Sequence of chain 1.A:
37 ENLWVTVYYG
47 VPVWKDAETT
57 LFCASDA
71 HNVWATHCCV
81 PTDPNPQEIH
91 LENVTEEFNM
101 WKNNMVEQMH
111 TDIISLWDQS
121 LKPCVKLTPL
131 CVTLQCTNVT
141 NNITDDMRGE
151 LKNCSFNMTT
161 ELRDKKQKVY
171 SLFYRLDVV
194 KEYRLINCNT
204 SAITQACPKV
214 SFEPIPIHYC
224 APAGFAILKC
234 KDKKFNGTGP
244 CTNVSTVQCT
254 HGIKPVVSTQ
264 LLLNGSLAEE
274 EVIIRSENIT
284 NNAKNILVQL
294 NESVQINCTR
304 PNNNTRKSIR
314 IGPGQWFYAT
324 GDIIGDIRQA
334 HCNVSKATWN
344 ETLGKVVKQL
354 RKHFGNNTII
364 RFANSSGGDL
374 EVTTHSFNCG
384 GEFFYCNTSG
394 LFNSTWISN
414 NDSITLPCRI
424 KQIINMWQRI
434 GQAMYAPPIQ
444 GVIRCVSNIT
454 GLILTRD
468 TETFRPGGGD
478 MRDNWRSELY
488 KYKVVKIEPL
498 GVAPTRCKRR

Binding-site contacts:
Ligand atom C3 contacts residue HIS334 of chain 1.A at 3.9 Å.
Ligand atom C2 contacts residue HIS334 of chain 1.A at 3.9 Å.
Ligand atom C8 contacts residue ASN336 of chain 1.A at 4.5 Å.
Ligand atom C8 contacts residue CYS301 of chain 1.A at 4.3 Å (hydrophobic).
Ligand atom O7 contacts residue ASN300 of chain 1.A at 4.2 Å.
Ligand atom N2 contacts residue HIS334 of chain 1.A at 3.0 Å (h-bond).
Ligand atom C4 contacts residue ASN336 of chain 1.A at 4.3 Å.
Ligand atom C7 contacts residue ASN336 of chain 1.A at 3.4 Å.
Ligand atom C7 contacts residue HIS334 of chain 1.A at 3.9 Å.
Ligand atom C2 contacts residue ASN336 of chain 1.A at 2.5 Å.
Ligand atom C7 contacts residue ASN300 of chain 1.A at 4.3 Å.
Ligand atom C1 contacts residue HIS334 of chain 1.A at 4.2 Å.
Ligand atom C8 contacts residue ASN300 of chain 1.A at 3.3 Å.
Ligand atom C7 contacts residue THR302 of chain 1.A at 4.5 Å.
Ligand atom C8 contacts residue THR302 of chain 1.A at 3.5 Å.
Ligand atom C1 contacts residue ASN336 of chain 1.A at 1.5 Å.
Ligand atom N2 contacts residue ASN336 of chain 1.A at 2.9 Å (h-bond).
Ligand atom C5 contacts residue ASN336 of chain 1.A at 3.8 Å.
Ligand atom O3 contacts residue HIS334 of chain 1.A at 4.4 Å.
Ligand atom C8 contacts residue HIS334 of chain 1.A at 4.0 Å.
Ligand atom O7 contacts residue ASN336 of chain 1.A at 3.7 Å.
Ligand atom O5 contacts residue ASN336 of chain 1.A at 2.5 Å (h-bond).
Ligand atom C3 contacts residue ASN336 of chain 1.A at 3.9 Å.

The protein below binds the small molecule below.
Small molecule (SMILES): CC(=O)N[C@@H]1[C@@H](O)[C@H](O)[C@@H](CO)O[C@H]1O